Binding-site contacts:
Ligand atom C6 contacts residue ALA56 of chain 2.A at 4.1 Å (hydrophobic).
Ligand atom C3 contacts residue GLN55 of chain 2.A at 4.0 Å.
Ligand atom O3 contacts residue GLN55 of chain 2.A at 4.0 Å.
Ligand atom C1 contacts residue ALA56 of chain 2.A at 4.5 Å (hydrophobic).
Ligand atom C1 contacts residue GLN55 of chain 2.A at 4.0 Å.
Ligand atom O3 contacts residue ALA56 of chain 2.A at 4.0 Å.
Ligand atom C3 contacts residue ALA52 of chain 2.A at 4.4 Å (hydrophobic).
Ligand atom O1 contacts residue GLN55 of chain 2.A at 4.4 Å.
Ligand atom C6 contacts residue ALA52 of chain 2.A at 4.0 Å (hydrophobic).
Ligand atom C2 contacts residue GLN55 of chain 2.A at 4.1 Å.
Ligand atom O2 contacts residue ALA52 of chain 2.A at 4.2 Å.
Ligand atom C2 contacts residue ALA56 of chain 2.A at 4.3 Å (hydrophobic).
Ligand atom C2 contacts residue ALA52 of chain 2.A at 3.8 Å (hydrophobic).

Sequence of chain 2.A:
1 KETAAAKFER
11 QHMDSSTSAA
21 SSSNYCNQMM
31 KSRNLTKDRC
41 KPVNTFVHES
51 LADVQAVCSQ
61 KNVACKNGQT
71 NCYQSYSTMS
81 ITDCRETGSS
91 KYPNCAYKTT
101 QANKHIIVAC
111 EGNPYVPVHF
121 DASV

The small molecule below binds the protein below.
Small molecule (SMILES): O[C@@H]1CO[C@@H]2OCC[C@@H]21